Sequence of chain 1.B:
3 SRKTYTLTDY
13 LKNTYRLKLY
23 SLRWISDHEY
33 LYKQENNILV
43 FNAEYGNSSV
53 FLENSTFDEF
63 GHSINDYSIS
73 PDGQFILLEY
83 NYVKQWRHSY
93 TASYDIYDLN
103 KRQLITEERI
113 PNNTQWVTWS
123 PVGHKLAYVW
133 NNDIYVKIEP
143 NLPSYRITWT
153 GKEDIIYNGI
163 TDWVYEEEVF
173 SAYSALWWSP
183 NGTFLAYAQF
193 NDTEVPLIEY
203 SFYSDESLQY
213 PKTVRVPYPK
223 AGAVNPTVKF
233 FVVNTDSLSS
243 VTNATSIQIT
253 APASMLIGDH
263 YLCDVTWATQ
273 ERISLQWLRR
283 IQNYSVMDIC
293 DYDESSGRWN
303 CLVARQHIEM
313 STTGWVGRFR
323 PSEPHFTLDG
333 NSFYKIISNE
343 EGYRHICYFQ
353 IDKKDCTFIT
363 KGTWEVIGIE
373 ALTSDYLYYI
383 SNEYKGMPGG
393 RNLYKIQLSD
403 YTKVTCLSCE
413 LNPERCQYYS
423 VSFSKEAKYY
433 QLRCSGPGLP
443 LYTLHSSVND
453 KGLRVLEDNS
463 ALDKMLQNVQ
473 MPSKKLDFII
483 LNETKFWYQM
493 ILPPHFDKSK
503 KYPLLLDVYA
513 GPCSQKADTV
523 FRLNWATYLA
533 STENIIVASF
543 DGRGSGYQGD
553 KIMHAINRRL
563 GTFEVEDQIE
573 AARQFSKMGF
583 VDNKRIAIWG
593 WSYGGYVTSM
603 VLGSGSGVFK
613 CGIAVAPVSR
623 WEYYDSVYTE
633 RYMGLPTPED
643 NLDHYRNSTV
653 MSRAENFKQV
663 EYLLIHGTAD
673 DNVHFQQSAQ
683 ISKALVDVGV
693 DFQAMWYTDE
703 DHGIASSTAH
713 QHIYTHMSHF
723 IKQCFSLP

Binding-site contacts:
Ligand atom O7 contacts residue SER313 of chain 1.B at 3.9 Å.
Ligand atom C1 contacts residue ASN285 of chain 1.B at 1.4 Å.
Ligand atom C1 contacts residue ILE283 of chain 1.B at 4.0 Å (hydrophobic).
Ligand atom C8 contacts residue ASN285 of chain 1.B at 4.1 Å.
Ligand atom O5 contacts residue ASN285 of chain 1.B at 2.3 Å (h-bond).
Ligand atom C8 contacts residue TYR286 of chain 1.B at 4.1 Å (hydrophobic).
Ligand atom C7 contacts residue MET312 of chain 1.B at 4.4 Å (hydrophobic).
Ligand atom C4 contacts residue ASN285 of chain 1.B at 4.1 Å.
Ligand atom C8 contacts residue MET312 of chain 1.B at 4.3 Å (hydrophobic).
Ligand atom N2 contacts residue ASN285 of chain 1.B at 3.2 Å (h-bond).
Ligand atom O5 contacts residue ILE283 of chain 1.B at 4.0 Å.
Ligand atom C5 contacts residue ASN285 of chain 1.B at 3.6 Å.
Ligand atom O7 contacts residue ASN285 of chain 1.B at 3.6 Å (h-bond).
Ligand atom C6 contacts residue ARG560 of chain 1.B at 3.9 Å.
Ligand atom C8 contacts residue ARG281 of chain 1.B at 4.1 Å.
Ligand atom O7 contacts residue MET312 of chain 1.B at 3.7 Å.
Ligand atom C3 contacts residue ASN285 of chain 1.B at 3.8 Å.
Ligand atom C2 contacts residue ASN285 of chain 1.B at 2.5 Å.
Ligand atom C7 contacts residue ASN285 of chain 1.B at 3.5 Å.
Ligand atom O6 contacts residue ARG560 of chain 1.B at 3.5 Å.

This protein binds this small molecule.
Small molecule (SMILES): CC(=O)N[C@@H]1[C@@H](O)[C@H](O)[C@@H](CO)O[C@H]1O